Binding-site contacts:
Ligand atom C2 contacts residue ASN1129 of chain 1.A at 2.4 Å.
Ligand atom N2 contacts residue ASN1129 of chain 1.A at 2.9 Å (h-bond).
Ligand atom C5 contacts residue ASN1129 of chain 1.A at 3.6 Å.
Ligand atom C7 contacts residue ASN1129 of chain 1.A at 3.9 Å.
Ligand atom C1 contacts residue ASN1129 of chain 1.A at 1.4 Å.
Ligand atom O6 contacts residue ILE1127 of chain 1.A at 4.2 Å.
Ligand atom C3 contacts residue ASN1129 of chain 1.A at 3.8 Å.
Ligand atom O7 contacts residue ASN1129 of chain 1.A at 4.4 Å.
Ligand atom O5 contacts residue ASN1129 of chain 1.A at 2.3 Å (h-bond).
Ligand atom C4 contacts residue ASN1129 of chain 1.A at 4.2 Å.

This small molecule binds to this protein.
Small molecule (SMILES): CC(=O)N[C@@H]1[C@@H](O)[C@H](O)[C@@H](CO)O[C@H]1O

Sequence of chain 1.A:
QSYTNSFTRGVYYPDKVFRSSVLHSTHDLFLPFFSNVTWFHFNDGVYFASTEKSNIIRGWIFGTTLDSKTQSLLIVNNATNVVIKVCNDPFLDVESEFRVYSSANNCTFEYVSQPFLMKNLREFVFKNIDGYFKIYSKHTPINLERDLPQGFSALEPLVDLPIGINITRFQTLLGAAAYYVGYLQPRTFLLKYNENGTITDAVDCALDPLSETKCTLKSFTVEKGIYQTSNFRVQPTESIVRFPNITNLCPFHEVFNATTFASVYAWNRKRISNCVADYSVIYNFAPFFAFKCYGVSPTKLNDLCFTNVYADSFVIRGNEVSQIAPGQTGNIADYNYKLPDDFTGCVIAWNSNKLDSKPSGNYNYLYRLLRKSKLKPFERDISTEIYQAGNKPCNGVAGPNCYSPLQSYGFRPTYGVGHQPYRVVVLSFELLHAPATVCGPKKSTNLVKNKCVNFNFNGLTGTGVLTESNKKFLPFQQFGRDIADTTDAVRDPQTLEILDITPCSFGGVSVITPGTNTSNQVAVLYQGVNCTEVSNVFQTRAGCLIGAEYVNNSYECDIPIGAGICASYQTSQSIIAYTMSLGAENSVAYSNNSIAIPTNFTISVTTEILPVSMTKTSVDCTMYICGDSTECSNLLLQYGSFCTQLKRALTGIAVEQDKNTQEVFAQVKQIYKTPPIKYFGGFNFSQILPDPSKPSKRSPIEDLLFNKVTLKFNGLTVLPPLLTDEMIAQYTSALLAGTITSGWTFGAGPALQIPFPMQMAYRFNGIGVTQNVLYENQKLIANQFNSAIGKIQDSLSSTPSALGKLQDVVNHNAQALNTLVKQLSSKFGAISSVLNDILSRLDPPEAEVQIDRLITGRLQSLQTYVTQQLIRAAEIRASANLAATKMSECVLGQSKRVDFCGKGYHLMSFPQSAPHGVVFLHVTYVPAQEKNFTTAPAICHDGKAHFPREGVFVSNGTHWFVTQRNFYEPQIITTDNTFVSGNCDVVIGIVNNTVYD